Sequence of chain 1.C:
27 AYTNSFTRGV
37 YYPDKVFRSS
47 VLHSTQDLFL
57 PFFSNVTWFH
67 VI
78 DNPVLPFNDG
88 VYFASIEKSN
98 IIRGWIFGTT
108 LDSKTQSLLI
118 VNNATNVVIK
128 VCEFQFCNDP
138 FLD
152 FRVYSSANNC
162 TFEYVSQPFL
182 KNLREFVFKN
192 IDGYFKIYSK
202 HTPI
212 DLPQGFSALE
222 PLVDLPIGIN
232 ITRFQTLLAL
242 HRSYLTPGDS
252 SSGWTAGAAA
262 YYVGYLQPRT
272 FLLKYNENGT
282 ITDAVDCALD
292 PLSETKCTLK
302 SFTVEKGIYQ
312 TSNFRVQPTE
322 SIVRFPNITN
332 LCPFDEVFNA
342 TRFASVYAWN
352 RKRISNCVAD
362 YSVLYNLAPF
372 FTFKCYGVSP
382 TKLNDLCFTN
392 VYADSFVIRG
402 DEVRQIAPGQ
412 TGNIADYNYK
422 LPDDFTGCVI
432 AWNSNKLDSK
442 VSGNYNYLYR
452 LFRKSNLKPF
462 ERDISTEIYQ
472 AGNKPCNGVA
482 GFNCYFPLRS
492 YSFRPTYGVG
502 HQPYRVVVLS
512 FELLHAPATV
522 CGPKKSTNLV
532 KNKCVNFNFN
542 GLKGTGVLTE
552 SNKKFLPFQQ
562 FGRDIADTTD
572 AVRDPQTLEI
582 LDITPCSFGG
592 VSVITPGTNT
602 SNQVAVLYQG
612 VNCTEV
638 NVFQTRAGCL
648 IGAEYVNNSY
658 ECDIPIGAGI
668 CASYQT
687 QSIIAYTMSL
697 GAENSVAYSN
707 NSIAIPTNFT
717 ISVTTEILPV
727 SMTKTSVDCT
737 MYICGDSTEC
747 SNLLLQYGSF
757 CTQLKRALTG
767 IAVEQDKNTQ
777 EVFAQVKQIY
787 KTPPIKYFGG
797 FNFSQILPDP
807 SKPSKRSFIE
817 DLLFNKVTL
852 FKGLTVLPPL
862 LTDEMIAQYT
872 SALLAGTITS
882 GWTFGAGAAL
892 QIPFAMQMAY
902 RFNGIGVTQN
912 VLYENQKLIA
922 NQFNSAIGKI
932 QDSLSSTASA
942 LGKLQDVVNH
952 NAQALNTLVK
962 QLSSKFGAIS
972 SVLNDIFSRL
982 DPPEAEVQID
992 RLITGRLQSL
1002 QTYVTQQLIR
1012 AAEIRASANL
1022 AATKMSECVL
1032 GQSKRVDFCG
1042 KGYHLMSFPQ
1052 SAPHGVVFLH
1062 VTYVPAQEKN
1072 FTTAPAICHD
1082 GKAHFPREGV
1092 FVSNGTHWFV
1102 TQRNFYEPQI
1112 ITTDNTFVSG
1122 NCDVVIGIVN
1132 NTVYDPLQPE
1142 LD

Binding-site contacts:
Ligand atom C8 contacts residue ASN277 of chain 1.C at 3.8 Å.
Ligand atom C7 contacts residue ASN277 of chain 1.C at 4.1 Å.
Ligand atom C3 contacts residue ASN279 of chain 1.C at 3.8 Å.
Ligand atom O7 contacts residue ASN279 of chain 1.C at 3.2 Å (h-bond).
Ligand atom C2 contacts residue ASN279 of chain 1.C at 2.5 Å.
Ligand atom N2 contacts residue ASN279 of chain 1.C at 2.9 Å (h-bond).
Ligand atom C7 contacts residue ASN279 of chain 1.C at 3.2 Å.
Ligand atom O7 contacts residue ASN277 of chain 1.C at 3.8 Å.
Ligand atom C4 contacts residue ASN279 of chain 1.C at 4.2 Å.
Ligand atom C1 contacts residue ASN279 of chain 1.C at 1.4 Å.
Ligand atom C8 contacts residue ASN279 of chain 1.C at 4.4 Å.
Ligand atom C5 contacts residue ASN279 of chain 1.C at 3.7 Å.
Ligand atom O5 contacts residue ASN279 of chain 1.C at 2.4 Å (h-bond).

This protein binds this small molecule.
Small molecule (SMILES): CC(=O)N[C@@H]1[C@@H](O)[C@H](O)[C@@H](CO)O[C@H]1O